Binding-site contacts:
Ligand atom OAB contacts residue LYS103 of chain 2.A at 3.4 Å.
Ligand atom CAC contacts residue GLU93 of chain 2.A at 4.0 Å.
Ligand atom CAG contacts residue ILE104 of chain 2.A at 3.8 Å (hydrophobic).
Ligand atom CAG contacts residue ARG102 of chain 2.A at 4.1 Å.
Ligand atom CAG contacts residue GLU93 of chain 2.A at 4.1 Å.
Ligand atom CAC contacts residue ILE104 of chain 2.A at 4.2 Å (hydrophobic).
Ligand atom CAE contacts residue GLU93 of chain 2.A at 4.1 Å.
Ligand atom CAC contacts residue ALA96 of chain 2.A at 4.0 Å (hydrophobic).
Ligand atom CAA contacts residue LYS97 of chain 2.A at 4.1 Å.
Ligand atom CAA contacts residue VAL101 of chain 2.A at 4.2 Å (hydrophobic).
Ligand atom CAC contacts residue ARG102 of chain 2.A at 4.4 Å.
Ligand atom CAD contacts residue ILE104 of chain 2.A at 3.4 Å (hydrophobic).
Ligand atom CAA contacts residue ALA96 of chain 2.A at 4.4 Å (hydrophobic).
Ligand atom CAF contacts residue ILE104 of chain 2.A at 4.3 Å (hydrophobic).
Ligand atom CAF contacts residue GLU93 of chain 2.A at 4.5 Å.
Ligand atom CAE contacts residue ARG102 of chain 2.A at 4.0 Å.
Ligand atom CAC contacts residue VAL101 of chain 2.A at 3.6 Å (hydrophobic).
Ligand atom CAA contacts residue GLU93 of chain 2.A at 2.9 Å.
Ligand atom OAB contacts residue ARG102 of chain 2.A at 4.2 Å.
Ligand atom CAG contacts residue LYS103 of chain 2.A at 4.4 Å.
Ligand atom CAD contacts residue LYS103 of chain 2.A at 4.3 Å.
Ligand atom OAB contacts residue ILE104 of chain 2.A at 2.9 Å (h-bond).
Ligand atom CAF contacts residue ARG102 of chain 2.A at 4.3 Å.

This small molecule binds to this protein.
Small molecule (SMILES): CCCCCCO

Sequence of chain 2.A:
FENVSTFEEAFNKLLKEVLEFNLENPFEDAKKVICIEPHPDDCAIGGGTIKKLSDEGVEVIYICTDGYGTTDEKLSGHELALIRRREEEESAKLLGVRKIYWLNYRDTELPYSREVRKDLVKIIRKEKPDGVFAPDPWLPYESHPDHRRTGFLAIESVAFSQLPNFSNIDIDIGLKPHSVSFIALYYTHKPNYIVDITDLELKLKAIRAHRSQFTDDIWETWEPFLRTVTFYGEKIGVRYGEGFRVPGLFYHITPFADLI